Sequence of chain 1.H:
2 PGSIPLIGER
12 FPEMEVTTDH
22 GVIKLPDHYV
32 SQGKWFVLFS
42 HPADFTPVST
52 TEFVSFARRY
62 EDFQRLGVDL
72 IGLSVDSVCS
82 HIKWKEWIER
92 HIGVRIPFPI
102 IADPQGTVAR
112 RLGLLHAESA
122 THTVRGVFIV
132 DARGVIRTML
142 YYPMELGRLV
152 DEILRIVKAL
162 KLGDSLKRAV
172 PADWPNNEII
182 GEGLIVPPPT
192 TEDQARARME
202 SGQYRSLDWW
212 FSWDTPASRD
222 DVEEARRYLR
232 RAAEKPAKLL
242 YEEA

Sequence of chain 1.E:
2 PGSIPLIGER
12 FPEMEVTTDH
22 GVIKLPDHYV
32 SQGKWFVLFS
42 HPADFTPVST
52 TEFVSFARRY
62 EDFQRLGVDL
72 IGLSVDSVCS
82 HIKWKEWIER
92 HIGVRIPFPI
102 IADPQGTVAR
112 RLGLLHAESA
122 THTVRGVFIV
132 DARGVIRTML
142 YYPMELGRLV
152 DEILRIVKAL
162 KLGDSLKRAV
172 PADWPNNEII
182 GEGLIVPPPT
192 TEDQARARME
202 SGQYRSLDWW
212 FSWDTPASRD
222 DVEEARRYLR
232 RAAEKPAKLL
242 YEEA

This small molecule binds to this protein.
Small molecule (SMILES): CC(=O)c1ccc2ccccc2c1

Binding-site contacts:
Ligand atom O1 contacts residue VAL79 of chain 1.H at 3.4 Å (h-bond).
Ligand atom C12 contacts residue HIS123 of chain 1.E at 4.0 Å.
Ligand atom C10 contacts residue HIS123 of chain 1.E at 4.4 Å.
Ligand atom C10 contacts residue MET145 of chain 1.E at 4.1 Å (hydrophobic).
Ligand atom C10 contacts residue PRO43 of chain 1.E at 3.8 Å (hydrophobic).
Ligand atom C2 contacts residue CYS80 of chain 1.H at 2.8 Å (hydrophobic).
Ligand atom O1 contacts residue CYS80 of chain 1.H at 2.8 Å (h-bond).
Ligand atom C5 contacts residue CIT1 of chain 1.T at 4.4 Å.
Ligand atom C5 contacts residue THR47 of chain 1.E at 3.8 Å.
Ligand atom C2 contacts residue SER78 of chain 1.H at 4.4 Å.
Ligand atom C11 contacts residue SER120 of chain 1.E at 4.2 Å.
Ligand atom C2 contacts residue THR47 of chain 1.E at 4.2 Å.
Ligand atom C10 contacts residue CIT1 of chain 1.T at 2.9 Å.
Ligand atom C3 contacts residue CYS80 of chain 1.H at 4.2 Å (hydrophobic).
Ligand atom C1 contacts residue THR47 of chain 1.E at 3.4 Å.
Ligand atom C9 contacts residue CIT1 of chain 1.T at 3.1 Å.
Ligand atom C1 contacts residue ASP45 of chain 1.E at 4.3 Å.
Ligand atom C1 contacts residue CYS80 of chain 1.H at 1.8 Å (hydrophobic).
Ligand atom C7 contacts residue CIT1 of chain 1.T at 4.0 Å.
Ligand atom C8 contacts residue HIS123 of chain 1.E at 3.6 Å.
Ligand atom C12 contacts residue CIT1 of chain 1.T at 4.1 Å.
Ligand atom C9 contacts residue PRO43 of chain 1.E at 3.7 Å (hydrophobic).
Ligand atom C7 contacts residue HIS123 of chain 1.E at 4.4 Å.
Ligand atom C5 contacts residue ALA44 of chain 1.E at 3.8 Å (hydrophobic).
Ligand atom C6 contacts residue HIS123 of chain 1.E at 3.2 Å.
Ligand atom C2 contacts residue ALA44 of chain 1.E at 4.0 Å (hydrophobic).
Ligand atom C3 contacts residue HIS123 of chain 1.E at 4.5 Å.
Ligand atom C1 contacts residue PHE46 of chain 1.E at 4.0 Å (hydrophobic).
Ligand atom C12 contacts residue MET145 of chain 1.E at 4.2 Å (hydrophobic).
Ligand atom C4 contacts residue HIS123 of chain 1.E at 3.8 Å.
Ligand atom C7 contacts residue ALA44 of chain 1.E at 4.4 Å (hydrophobic).
Ligand atom C4 contacts residue SER78 of chain 1.H at 4.5 Å.
Ligand atom C3 contacts residue ALA44 of chain 1.E at 3.9 Å (hydrophobic).
Ligand atom O1 contacts residue SER78 of chain 1.H at 3.5 Å.
Ligand atom C11 contacts residue HIS123 of chain 1.E at 3.3 Å.
Ligand atom O1 contacts residue ALA44 of chain 1.E at 4.2 Å.
Ligand atom C4 contacts residue VAL79 of chain 1.H at 4.0 Å (hydrophobic).
Ligand atom C3 contacts residue THR47 of chain 1.E at 4.4 Å.
Ligand atom C12 contacts residue SER120 of chain 1.E at 4.0 Å.